This small molecule binds to this protein.
Small molecule (SMILES): CC(C)C[C@H](CP(=O)(O)[C@@H](N)CCc1ccccc1)C(=O)N[C@@H](Cc1c[nH]c2ccccc12)C(N)=O

Sequence of chain 1.V:
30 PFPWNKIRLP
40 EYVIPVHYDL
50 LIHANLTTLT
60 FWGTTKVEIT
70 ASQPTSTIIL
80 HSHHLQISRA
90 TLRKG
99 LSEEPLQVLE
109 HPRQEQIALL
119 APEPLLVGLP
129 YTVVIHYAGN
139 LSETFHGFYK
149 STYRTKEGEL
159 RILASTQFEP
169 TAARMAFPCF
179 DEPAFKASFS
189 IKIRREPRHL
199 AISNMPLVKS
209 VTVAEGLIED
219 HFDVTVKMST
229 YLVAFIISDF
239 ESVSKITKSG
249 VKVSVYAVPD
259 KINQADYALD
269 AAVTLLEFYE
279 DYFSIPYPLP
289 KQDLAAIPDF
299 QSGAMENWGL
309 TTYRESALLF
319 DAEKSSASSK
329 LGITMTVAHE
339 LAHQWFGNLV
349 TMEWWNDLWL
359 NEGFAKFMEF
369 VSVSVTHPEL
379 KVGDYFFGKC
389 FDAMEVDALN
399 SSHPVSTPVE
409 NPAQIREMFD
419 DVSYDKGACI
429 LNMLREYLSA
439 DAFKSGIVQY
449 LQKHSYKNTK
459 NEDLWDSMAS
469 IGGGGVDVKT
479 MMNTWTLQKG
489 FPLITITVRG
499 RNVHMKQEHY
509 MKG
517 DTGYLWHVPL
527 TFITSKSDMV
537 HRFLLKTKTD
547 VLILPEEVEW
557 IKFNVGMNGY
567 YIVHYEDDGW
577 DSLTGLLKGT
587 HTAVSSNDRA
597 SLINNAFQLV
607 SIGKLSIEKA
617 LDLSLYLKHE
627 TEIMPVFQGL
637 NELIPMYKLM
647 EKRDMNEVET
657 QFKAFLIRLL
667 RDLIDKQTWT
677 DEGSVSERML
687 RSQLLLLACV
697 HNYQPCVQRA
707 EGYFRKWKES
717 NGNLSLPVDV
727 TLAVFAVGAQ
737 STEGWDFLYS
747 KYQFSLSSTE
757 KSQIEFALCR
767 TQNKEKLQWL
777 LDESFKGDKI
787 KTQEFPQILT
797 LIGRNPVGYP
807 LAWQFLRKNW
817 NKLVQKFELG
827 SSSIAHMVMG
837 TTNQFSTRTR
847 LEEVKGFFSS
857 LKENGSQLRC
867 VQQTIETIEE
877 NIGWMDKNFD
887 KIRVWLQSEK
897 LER

Binding-site contacts:
Ligand atom C16 contacts residue THR334 of chain 1.V at 3.2 Å.
Ligand atom C9 contacts residue GLU167 of chain 1.V at 3.8 Å.
Ligand atom C1 contacts residue GLU167 of chain 1.V at 3.5 Å.
Ligand atom N1 contacts residue MET303 of chain 1.V at 3.4 Å (h-bond).
Ligand atom C26 contacts residue SER829 of chain 1.V at 3.4 Å.
Ligand atom O1 contacts residue GLU304 of chain 1.V at 2.9 Å (salt-bridge).
Ligand atom C9 contacts residue GLU304 of chain 1.V at 3.8 Å.
Ligand atom N1 contacts residue GLU304 of chain 1.V at 2.8 Å (salt-bridge).
Ligand atom P1 contacts residue ZN1 of chain 1.JP at 3.2 Å.
Ligand atom C23 contacts residue SER828 of chain 1.V at 3.8 Å.
Ligand atom C3 contacts residue SER300 of chain 1.V at 3.0 Å.
Ligand atom O1 contacts residue ZN1 of chain 1.JP at 2.6 Å.
Ligand atom C6 contacts residue PHE417 of chain 1.V at 3.6 Å (hydrophobic).
Ligand atom O1 contacts residue HIS337 of chain 1.V at 3.5 Å (h-bond).
Ligand atom C15 contacts residue LYS364 of chain 1.V at 3.6 Å.
Ligand atom C9 contacts residue ALA302 of chain 1.V at 3.5 Å (hydrophobic).
Ligand atom C13 contacts residue ALA302 of chain 1.V at 3.8 Å (hydrophobic).
Ligand atom O1 contacts residue GLU338 of chain 1.V at 3.2 Å (salt-bridge).
Ligand atom O2 contacts residue GLU360 of chain 1.V at 2.9 Å (salt-bridge).
Ligand atom O2 contacts residue ZN1 of chain 1.JP at 2.6 Å.
Ligand atom C2 contacts residue SER300 of chain 1.V at 3.9 Å.
Ligand atom C13 contacts residue GLU338 of chain 1.V at 3.4 Å.
Ligand atom N1 contacts residue GLU167 of chain 1.V at 2.5 Å (salt-bridge).
Ligand atom C7 contacts residue PHE417 of chain 1.V at 3.4 Å (hydrophobic).
Ligand atom P1 contacts residue TYR422 of chain 1.V at 3.8 Å.
Ligand atom O1 contacts residue HIS341 of chain 1.V at 3.7 Å.
Ligand atom O3 contacts residue GLY301 of chain 1.V at 2.7 Å (h-bond).
Ligand atom C15 contacts residue HIS337 of chain 1.V at 3.6 Å.
Ligand atom C4 contacts residue SER300 of chain 1.V at 3.6 Å.
Ligand atom P1 contacts residue ALA302 of chain 1.V at 3.8 Å.
Ligand atom C11 contacts residue ALA302 of chain 1.V at 3.2 Å (hydrophobic).
Ligand atom C21 contacts residue TYR422 of chain 1.V at 3.7 Å (hydrophobic).
Ligand atom C10 contacts residue GLY301 of chain 1.V at 3.9 Å.
Ligand atom C22 contacts residue SER828 of chain 1.V at 3.9 Å.
Ligand atom C1 contacts residue PHE417 of chain 1.V at 3.7 Å (hydrophobic).
Ligand atom O3 contacts residue SER300 of chain 1.V at 3.9 Å.
Ligand atom C26 contacts residue GLN299 of chain 1.V at 3.8 Å.
Ligand atom C3 contacts residue GLN165 of chain 1.V at 3.8 Å.
Ligand atom O2 contacts residue TYR422 of chain 1.V at 2.4 Å (h-bond).
Ligand atom C15 contacts residue GLU367 of chain 1.V at 3.7 Å.